Sequence of chain 1.M:
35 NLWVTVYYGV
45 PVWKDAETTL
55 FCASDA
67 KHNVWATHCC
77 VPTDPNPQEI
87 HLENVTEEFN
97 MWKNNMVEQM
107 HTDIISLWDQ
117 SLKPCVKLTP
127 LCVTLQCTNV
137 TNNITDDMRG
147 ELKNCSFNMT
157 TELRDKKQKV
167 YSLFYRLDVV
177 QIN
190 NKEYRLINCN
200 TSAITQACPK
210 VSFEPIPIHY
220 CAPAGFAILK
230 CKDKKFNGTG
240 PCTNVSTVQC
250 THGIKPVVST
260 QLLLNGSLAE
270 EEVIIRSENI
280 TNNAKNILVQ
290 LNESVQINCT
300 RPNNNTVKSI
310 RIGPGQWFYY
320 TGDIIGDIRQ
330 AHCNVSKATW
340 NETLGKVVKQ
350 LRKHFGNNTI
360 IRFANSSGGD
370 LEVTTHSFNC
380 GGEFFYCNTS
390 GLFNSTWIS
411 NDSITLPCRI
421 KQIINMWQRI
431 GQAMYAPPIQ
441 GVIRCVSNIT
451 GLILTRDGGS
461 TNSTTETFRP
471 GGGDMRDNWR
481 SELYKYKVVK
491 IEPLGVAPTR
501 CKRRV

Binding-site contacts:
Ligand atom C1 contacts residue VAL446 of chain 1.M at 4.2 Å (hydrophobic).
Ligand atom C7 contacts residue ASN378 of chain 1.M at 4.4 Å.
Ligand atom O3 contacts residue CYS445 of chain 1.M at 4.2 Å.
Ligand atom O7 contacts residue CYS445 of chain 1.M at 4.1 Å.
Ligand atom C1 contacts residue ASN264 of chain 1.M at 1.5 Å.
Ligand atom C8 contacts residue LEU263 of chain 1.M at 3.6 Å (hydrophobic).
Ligand atom C1 contacts residue SER447 of chain 1.M at 4.0 Å.
Ligand atom C6 contacts residue GLU213 of chain 1.M at 3.6 Å.
Ligand atom C1 contacts residue NAG1 of chain 1.Z at 4.0 Å.
Ligand atom C3 contacts residue VAL446 of chain 1.M at 3.8 Å (hydrophobic).
Ligand atom O5 contacts residue GLU213 of chain 1.M at 4.0 Å.
Ligand atom O7 contacts residue VAL256 of chain 1.M at 4.2 Å.
Ligand atom C3 contacts residue ASN264 of chain 1.M at 3.9 Å.
Ligand atom O5 contacts residue NAG1 of chain 1.Z at 3.5 Å.
Ligand atom C3 contacts residue SER447 of chain 1.M at 4.4 Å.
Ligand atom C8 contacts residue ASN378 of chain 1.M at 4.1 Å.
Ligand atom C2 contacts residue ASN264 of chain 1.M at 2.5 Å.
Ligand atom O5 contacts residue ASN264 of chain 1.M at 2.4 Å (h-bond).
Ligand atom C6 contacts residue NAG1 of chain 1.Z at 4.3 Å.
Ligand atom C4 contacts residue VAL446 of chain 1.M at 4.1 Å (hydrophobic).
Ligand atom C5 contacts residue GLU213 of chain 1.M at 3.6 Å.
Ligand atom N2 contacts residue ASN264 of chain 1.M at 3.0 Å (h-bond).
Ligand atom O6 contacts residue SER211 of chain 1.M at 4.2 Å.
Ligand atom C8 contacts residue VAL256 of chain 1.M at 3.8 Å (hydrophobic).
Ligand atom C5 contacts residue NAG1 of chain 1.Z at 4.3 Å.
Ligand atom N2 contacts residue SER447 of chain 1.M at 3.6 Å.
Ligand atom O6 contacts residue GLY380 of chain 1.M at 3.6 Å.
Ligand atom O5 contacts residue VAL446 of chain 1.M at 4.4 Å.
Ligand atom O7 contacts residue ASN264 of chain 1.M at 4.3 Å.
Ligand atom C7 contacts residue VAL256 of chain 1.M at 4.2 Å (hydrophobic).
Ligand atom C5 contacts residue ASN264 of chain 1.M at 3.8 Å.
Ligand atom O7 contacts residue VAL446 of chain 1.M at 3.5 Å (h-bond).
Ligand atom C7 contacts residue ASN264 of chain 1.M at 3.9 Å.
Ligand atom C6 contacts residue SER211 of chain 1.M at 4.2 Å.
Ligand atom C2 contacts residue SER447 of chain 1.M at 4.2 Å.
Ligand atom C5 contacts residue VAL446 of chain 1.M at 3.6 Å (hydrophobic).
Ligand atom O4 contacts residue VAL446 of chain 1.M at 4.0 Å.
Ligand atom C4 contacts residue ASN264 of chain 1.M at 4.3 Å.
Ligand atom O7 contacts residue ASN378 of chain 1.M at 4.1 Å.
Ligand atom O6 contacts residue GLU213 of chain 1.M at 4.1 Å.

A protein and the small-molecule ligand that binds it are described below.
Small molecule (SMILES): CC(=O)N[C@H]1[C@H](O[C@H]2[C@H](O)[C@@H](NC(C)=O)CO[C@@H]2CO)O[C@H](CO)[C@@H](O[C@@H]2O[C@H](CO[C@H]3O[C@H](CO)[C@@H](O)[C@H](O)[C@@H]3O)[C@@H](O)[C@H](O[C@H]3O[C@H](CO)[C@@H](O)[C@H](O)[C@@H]3O)[C@@H]2O)[C@@H]1O